Binding-site contacts:
Ligand atom C3 contacts residue GLY312 of chain 3.A at 3.5 Å.
Ligand atom O6 contacts residue ILE285 of chain 3.A at 3.0 Å (h-bond).
Ligand atom C6 contacts residue LEU373 of chain 3.A at 3.4 Å (hydrophobic).
Ligand atom O4 contacts residue ILE287 of chain 3.A at 3.5 Å.
Ligand atom O6 contacts residue GLN375 of chain 3.A at 3.2 Å.
Ligand atom O4 contacts residue GLU294 of chain 3.A at 2.8 Å (salt-bridge).
Ligand atom O3 contacts residue ARG283 of chain 3.A at 3.1 Å (salt-bridge).
Ligand atom O5 contacts residue ASN120 of chain 4.A at 2.4 Å (h-bond).
Ligand atom C6 contacts residue ILE285 of chain 3.A at 3.6 Å (hydrophobic).
Ligand atom O3 contacts residue GLU294 of chain 3.A at 2.6 Å (salt-bridge).
Ligand atom C5 contacts residue ASN120 of chain 4.A at 3.7 Å.
Ligand atom O5 contacts residue GLY374 of chain 3.A at 3.4 Å.
Ligand atom O2 contacts residue LEU296 of chain 3.A at 3.6 Å.
Ligand atom O3 contacts residue ASP250 of chain 3.A at 3.2 Å (salt-bridge).
Ligand atom O2 contacts residue ASP249 of chain 3.A at 3.1 Å (salt-bridge).
Ligand atom O4 contacts residue GLY312 of chain 3.A at 3.6 Å.
Ligand atom O5 contacts residue THR310 of chain 3.A at 3.6 Å (h-bond).
Ligand atom C6 contacts residue PRO309 of chain 3.A at 3.6 Å (hydrophobic).
Ligand atom C1 contacts residue ASN120 of chain 4.A at 1.4 Å.
Ligand atom C6 contacts residue ASP250 of chain 3.A at 3.5 Å.
Ligand atom C3 contacts residue GLU294 of chain 3.A at 3.2 Å.
Ligand atom O5 contacts residue GLY312 of chain 3.A at 3.5 Å (h-bond).
Ligand atom O7 contacts residue ASN120 of chain 4.A at 3.3 Å (h-bond).
Ligand atom O5 contacts residue ASP250 of chain 3.A at 3.7 Å.
Ligand atom C8 contacts residue ASN119 of chain 4.A at 3.3 Å.
Ligand atom C8 contacts residue PHE372 of chain 3.A at 3.5 Å (hydrophobic).
Ligand atom O3 contacts residue ASP249 of chain 3.A at 3.0 Å (salt-bridge).
Ligand atom O3 contacts residue GLY312 of chain 3.A at 3.2 Å (h-bond).
Ligand atom O3 contacts residue GLN311 of chain 3.A at 3.5 Å.
Ligand atom N2 contacts residue ASN120 of chain 4.A at 2.9 Å (h-bond).
Ligand atom O7 contacts residue ARG140 of chain 4.A at 2.9 Å (salt-bridge).
Ligand atom C2 contacts residue ASN120 of chain 4.A at 2.4 Å.
Ligand atom O5 contacts residue GLN375 of chain 3.A at 3.6 Å.
Ligand atom C3 contacts residue ASN120 of chain 4.A at 3.7 Å.
Ligand atom O6 contacts residue ASP250 of chain 3.A at 2.6 Å (salt-bridge).
Ligand atom C7 contacts residue ASN120 of chain 4.A at 3.2 Å.
Ligand atom C4 contacts residue GLU294 of chain 3.A at 3.5 Å.
Ligand atom O4 contacts residue ARG247 of chain 3.A at 3.3 Å (salt-bridge).
Ligand atom C6 contacts residue THR310 of chain 3.A at 3.5 Å.
Ligand atom O2 contacts residue GLY312 of chain 3.A at 3.0 Å.

Sequence of chain 3.A:
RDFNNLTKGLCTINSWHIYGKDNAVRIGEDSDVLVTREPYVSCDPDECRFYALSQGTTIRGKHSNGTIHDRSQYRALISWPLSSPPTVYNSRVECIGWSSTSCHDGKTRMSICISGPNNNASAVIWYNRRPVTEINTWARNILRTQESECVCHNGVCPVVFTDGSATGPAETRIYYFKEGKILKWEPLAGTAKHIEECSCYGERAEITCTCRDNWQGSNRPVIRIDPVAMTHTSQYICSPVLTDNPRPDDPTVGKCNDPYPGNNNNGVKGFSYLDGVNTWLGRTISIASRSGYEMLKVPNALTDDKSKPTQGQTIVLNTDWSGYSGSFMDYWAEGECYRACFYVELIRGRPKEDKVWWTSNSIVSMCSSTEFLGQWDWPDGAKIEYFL

This protein binds this small molecule.
Small molecule (SMILES): CC(=O)N[C@H]1[C@H](O[C@H]2[C@H](O)[C@@H](NC(C)=O)CO[C@@H]2CO)O[C@H](CO)[C@@H](O[C@@H]2O[C@H](CO[C@H]3O[C@H](CO)[C@@H](O)[C@H](O)[C@@H]3O)[C@@H](O)[C@H](O[C@H]3O[C@H](CO)[C@@H](O)[C@H](O)[C@@H]3O[C@H]3O[C@H](CO)[C@@H](O)[C@H](O)[C@@H]3O[C@H]3O[C@H](CO)[C@@H](O)[C@H](O)[C@@H]3O)[C@@H]2O)[C@@H]1O

Sequence of chain 4.A:
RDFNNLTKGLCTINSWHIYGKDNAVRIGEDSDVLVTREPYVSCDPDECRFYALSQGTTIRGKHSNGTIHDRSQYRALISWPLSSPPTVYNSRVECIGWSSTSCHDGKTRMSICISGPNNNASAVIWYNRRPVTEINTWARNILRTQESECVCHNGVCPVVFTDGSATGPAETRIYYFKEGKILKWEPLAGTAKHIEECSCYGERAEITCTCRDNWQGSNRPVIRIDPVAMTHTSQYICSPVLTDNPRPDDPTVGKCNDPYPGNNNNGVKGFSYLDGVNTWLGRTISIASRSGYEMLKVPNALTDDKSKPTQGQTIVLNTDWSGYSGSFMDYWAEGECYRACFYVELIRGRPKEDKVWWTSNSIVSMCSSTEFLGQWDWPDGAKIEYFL